Sequence of chain 2.A:
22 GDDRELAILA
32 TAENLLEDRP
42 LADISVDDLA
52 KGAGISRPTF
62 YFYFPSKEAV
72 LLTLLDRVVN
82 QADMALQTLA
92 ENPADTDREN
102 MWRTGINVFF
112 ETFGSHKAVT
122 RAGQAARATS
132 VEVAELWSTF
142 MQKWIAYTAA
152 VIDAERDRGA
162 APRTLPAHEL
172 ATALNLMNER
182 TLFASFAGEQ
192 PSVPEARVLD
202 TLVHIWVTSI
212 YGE

Binding-site contacts:
Ligand atom CAA contacts residue ASN176 of chain 2.A at 4.0 Å.
Ligand atom NAB contacts residue PHE110 of chain 2.A at 3.7 Å.
Ligand atom OAC contacts residue PHE110 of chain 2.A at 3.0 Å.
Ligand atom CAN contacts residue TRP103 of chain 2.A at 4.1 Å (hydrophobic).
Ligand atom CAJ contacts residue TRP207 of chain 2.A at 3.5 Å (hydrophobic).
Ligand atom OAC contacts residue ILE107 of chain 2.A at 3.8 Å.
Ligand atom NAF contacts residue ASN176 of chain 2.A at 3.5 Å (h-bond).
Ligand atom CAG contacts residue TRP145 of chain 2.A at 3.5 Å (hydrophobic).
Ligand atom CAJ contacts residue PHE110 of chain 2.A at 3.6 Å (hydrophobic).
Ligand atom CAM contacts residue TRP207 of chain 2.A at 4.1 Å (hydrophobic).
Ligand atom CAM contacts residue TRP103 of chain 2.A at 3.9 Å (hydrophobic).
Ligand atom CAM contacts residue THR149 of chain 2.A at 4.2 Å.
Ligand atom CAH contacts residue LEU183 of chain 2.A at 3.6 Å (hydrophobic).
Ligand atom CAE contacts residue ASN176 of chain 2.A at 4.2 Å.
Ligand atom CAE contacts residue GLU180 of chain 2.A at 4.2 Å.
Ligand atom NAF contacts residue PHE110 of chain 2.A at 3.3 Å.
Ligand atom NAB contacts residue ASN179 of chain 2.A at 4.0 Å.
Ligand atom CAH contacts residue GLU180 of chain 2.A at 4.1 Å.
Ligand atom CAE contacts residue ASN179 of chain 2.A at 2.9 Å.
Ligand atom CAN contacts residue TYR148 of chain 2.A at 3.7 Å (hydrophobic).
Ligand atom CAD contacts residue PHE110 of chain 2.A at 4.2 Å (hydrophobic).
Ligand atom CAG contacts residue PHE110 of chain 2.A at 3.8 Å (hydrophobic).
Ligand atom CAK contacts residue PHE184 of chain 2.A at 3.7 Å (hydrophobic).
Ligand atom CAE contacts residue LEU183 of chain 2.A at 4.2 Å (hydrophobic).
Ligand atom CAH contacts residue PHE110 of chain 2.A at 3.8 Å (hydrophobic).
Ligand atom CAL contacts residue PHE110 of chain 2.A at 3.8 Å (hydrophobic).
Ligand atom CAI contacts residue GLU180 of chain 2.A at 4.2 Å.
Ligand atom CAA contacts residue PHE110 of chain 2.A at 3.2 Å (hydrophobic).
Ligand atom CAL contacts residue TRP207 of chain 2.A at 4.0 Å (hydrophobic).
Ligand atom OAC contacts residue ASN179 of chain 2.A at 3.2 Å (h-bond).
Ligand atom NAF contacts residue TRP207 of chain 2.A at 3.8 Å.
Ligand atom CAN contacts residue LEU87 of chain 2.A at 3.9 Å (hydrophobic).
Ligand atom CAL contacts residue THR149 of chain 2.A at 3.8 Å.
Ligand atom CAK contacts residue PHE114 of chain 2.A at 3.9 Å (hydrophobic).
Ligand atom CAD contacts residue ASN176 of chain 2.A at 3.0 Å.
Ligand atom CAG contacts residue MET142 of chain 2.A at 3.9 Å (hydrophobic).
Ligand atom NAB contacts residue ASN176 of chain 2.A at 3.7 Å.
Ligand atom CAH contacts residue ASN179 of chain 2.A at 3.9 Å.
Ligand atom CAA contacts residue ASN179 of chain 2.A at 3.8 Å.
Ligand atom CAD contacts residue TRP145 of chain 2.A at 4.2 Å (hydrophobic).

The protein below binds the small molecule below.
Small molecule (SMILES): CCCCNC(=O)N1CCC(C)CC1